Sequence of chain 1.H:
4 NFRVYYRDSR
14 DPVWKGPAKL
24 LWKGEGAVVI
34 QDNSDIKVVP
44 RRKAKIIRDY

Binding-site contacts:
Ligand atom C27 contacts residue LYS48 of chain 1.H at 3.8 Å.
Ligand atom C28 contacts residue LYS48 of chain 1.H at 3.6 Å.
Ligand atom C16 contacts residue THR76 of chain 1.F at 3.6 Å.
Ligand atom O08 contacts residue HIS122 of chain 1.E at 3.5 Å (h-bond).
Ligand atom C16 contacts residue ALA79 of chain 1.F at 3.8 Å (hydrophobic).
Ligand atom O26 contacts residue LEU53 of chain 1.F at 3.8 Å.
Ligand atom C24 contacts residue TRP83 of chain 1.F at 3.6 Å (hydrophobic).
Ligand atom O08 contacts residue THR125 of chain 1.E at 3.2 Å (h-bond).
Ligand atom C12 contacts residue THR125 of chain 1.E at 3.8 Å.
Ligand atom O06 contacts residue ALA120 of chain 1.E at 3.7 Å.
Ligand atom O06 contacts residue LYS48 of chain 1.H at 3.0 Å (salt-bridge).
Ligand atom C01 contacts residue GLN46 of chain 1.F at 3.7 Å.
Ligand atom O26 contacts residue ALA80 of chain 1.F at 3.3 Å.
Ligand atom C09 contacts residue THR125 of chain 1.E at 3.7 Å.
Ligand atom C27 contacts residue THR76 of chain 1.F at 3.7 Å.
Ligand atom C25 contacts residue TRP83 of chain 1.F at 3.6 Å (hydrophobic).
Ligand atom O07 contacts residue HIS122 of chain 1.E at 2.8 Å (h-bond).
Ligand atom C15 contacts residue THR76 of chain 1.F at 3.7 Å.
Ligand atom O06 contacts residue GLU121 of chain 1.E at 2.9 Å (salt-bridge).
Ligand atom C02 contacts residue LYS48 of chain 1.H at 3.5 Å.
Ligand atom C10 contacts residue THR125 of chain 1.E at 3.5 Å.
Ligand atom C32 contacts residue ALA79 of chain 1.F at 3.8 Å (hydrophobic).
Ligand atom C21 contacts residue ALA120 of chain 1.E at 3.4 Å (hydrophobic).
Ligand atom C04 contacts residue THR125 of chain 1.E at 3.5 Å.
Ligand atom N33 contacts residue LYS48 of chain 1.H at 3.5 Å (salt-bridge).
Ligand atom C28 contacts residue THR76 of chain 1.F at 3.7 Å.
Ligand atom C01 contacts residue HIS122 of chain 1.E at 3.4 Å.
Ligand atom C01 contacts residue GLU121 of chain 1.E at 3.4 Å.
Ligand atom C25 contacts residue LEU53 of chain 1.F at 3.5 Å (hydrophobic).
Ligand atom C16 contacts residue ALA80 of chain 1.F at 3.5 Å (hydrophobic).
Ligand atom C03 contacts residue LYS48 of chain 1.H at 3.7 Å.
Ligand atom C05 contacts residue GLU121 of chain 1.E at 3.5 Å.
Ligand atom C21 contacts residue GLN119 of chain 1.E at 3.5 Å.
Ligand atom O07 contacts residue THR125 of chain 1.E at 2.8 Å (h-bond).
Ligand atom C05 contacts residue THR125 of chain 1.E at 3.5 Å.
Ligand atom O07 contacts residue GLU121 of chain 1.E at 3.4 Å (salt-bridge).
Ligand atom C24 contacts residue MET129 of chain 1.E at 3.7 Å (hydrophobic).
Ligand atom C11 contacts residue THR76 of chain 1.F at 3.3 Å.
Ligand atom C11 contacts residue GLN46 of chain 1.F at 3.8 Å.
Ligand atom C22 contacts residue MET129 of chain 1.E at 3.5 Å (hydrophobic).

Sequence of chain 1.E:
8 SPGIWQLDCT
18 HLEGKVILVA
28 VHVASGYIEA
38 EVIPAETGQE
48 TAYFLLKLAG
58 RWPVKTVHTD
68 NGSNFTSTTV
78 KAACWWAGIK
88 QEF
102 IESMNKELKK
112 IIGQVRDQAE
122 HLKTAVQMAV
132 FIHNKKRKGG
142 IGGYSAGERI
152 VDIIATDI

A protein and the small-molecule ligand that binds it are described below.
Small molecule (SMILES): Cc1nc2ccccc2c(-c2ccc3c4c(ccnc24)CCO3)c1[C@H](OC(C)(C)C)C(=O)O

Sequence of chain 1.F:
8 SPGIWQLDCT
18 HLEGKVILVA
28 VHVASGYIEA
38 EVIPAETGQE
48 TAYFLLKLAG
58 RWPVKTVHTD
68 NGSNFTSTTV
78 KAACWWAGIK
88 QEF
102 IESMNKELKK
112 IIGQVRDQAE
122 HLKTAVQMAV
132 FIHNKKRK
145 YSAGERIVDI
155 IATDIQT